Binding-site contacts:
Ligand atom C4 contacts residue ASN81 of chain 1.A at 4.2 Å.
Ligand atom C4 contacts residue ASN81 of chain 1.A at 4.4 Å.
Ligand atom C8 contacts residue ASN81 of chain 1.A at 4.4 Å.
Ligand atom C2 contacts residue ASN81 of chain 1.A at 2.4 Å.
Ligand atom O5 contacts residue ASN81 of chain 1.A at 4.1 Å.
Ligand atom C5 contacts residue ASN81 of chain 1.A at 3.6 Å.
Ligand atom C5 contacts residue ASN81 of chain 1.A at 3.3 Å.
Ligand atom C1 contacts residue ASN81 of chain 1.A at 1.4 Å.
Ligand atom C7 contacts residue ASN81 of chain 1.A at 3.3 Å.
Ligand atom C3 contacts residue ASN81 of chain 1.A at 3.8 Å.
Ligand atom O5 contacts residue ASN81 of chain 1.A at 2.3 Å (h-bond).
Ligand atom O7 contacts residue ASN81 of chain 1.A at 3.4 Å (h-bond).
Ligand atom N2 contacts residue ASN81 of chain 1.A at 2.9 Å (h-bond).
Ligand atom C6 contacts residue ASN81 of chain 1.A at 3.3 Å.

Sequence of chain 1.A:
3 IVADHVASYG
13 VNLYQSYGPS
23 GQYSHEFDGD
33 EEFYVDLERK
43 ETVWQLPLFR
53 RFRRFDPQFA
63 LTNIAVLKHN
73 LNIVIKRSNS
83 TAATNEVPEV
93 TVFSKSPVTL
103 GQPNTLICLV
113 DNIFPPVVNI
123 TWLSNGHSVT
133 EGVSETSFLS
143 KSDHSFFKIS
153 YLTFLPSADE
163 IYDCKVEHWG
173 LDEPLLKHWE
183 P

A small-molecule ligand and the protein it binds are described below.
Small molecule (SMILES): CC(=O)N[C@H]1[C@H](O[C@H]2[C@H](O[C@@H]3O[C@@H](C)[C@@H](O)[C@@H](O)[C@@H]3O)[C@@H](NC(C)=O)CO[C@@H]2CO[C@@H]2O[C@@H](C)[C@@H](O)[C@@H](O)[C@@H]2O)O[C@H](CO)[C@@H](O)[C@@H]1O[C@H]1O[C@H](CO[C@H]2O[C@H](CO)[C@@H](O)[C@H](O)[C@@H]2O)[C@@H](O)[C@H](O)[C@@H]1O